Sequence of chain 1.I:
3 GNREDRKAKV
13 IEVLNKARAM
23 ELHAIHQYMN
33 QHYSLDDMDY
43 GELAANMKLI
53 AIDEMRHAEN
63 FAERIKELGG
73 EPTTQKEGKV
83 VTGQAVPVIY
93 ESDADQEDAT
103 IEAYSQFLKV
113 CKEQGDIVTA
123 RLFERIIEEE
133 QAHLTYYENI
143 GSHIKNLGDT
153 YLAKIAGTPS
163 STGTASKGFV

Binding-site contacts:
Ligand atom O1C contacts residue SER168 of chain 1.I at 2.7 Å (h-bond).
Ligand atom O2D contacts residue MET31 of chain 1.I at 3.4 Å.
Ligand atom O1D contacts residue HIS28 of chain 1.I at 3.3 Å.
Ligand atom CAC contacts residue SER168 of chain 1.I at 2.7 Å.
Ligand atom O2D contacts residue ARG20 of chain 1.J at 3.3 Å (salt-bridge).
Ligand atom NC contacts residue MET57 of chain 1.J at 3.0 Å (h-bond).
Ligand atom C4A contacts residue MET57 of chain 1.I at 3.4 Å (hydrophobic).
Ligand atom O1C contacts residue SER168 of chain 1.J at 2.9 Å.
Ligand atom O1A contacts residue ARG20 of chain 1.I at 2.6 Å (salt-bridge).
Ligand atom CBC contacts residue SER168 of chain 1.I at 2.8 Å.
Ligand atom NB contacts residue MET57 of chain 1.J at 3.2 Å (h-bond).
Ligand atom O1B contacts residue SO41 of chain 1.JC at 3.2 Å (h-bond).
Ligand atom C1B contacts residue MET57 of chain 1.I at 3.3 Å (hydrophobic).
Ligand atom CGC contacts residue SER168 of chain 1.I at 3.2 Å.
Ligand atom O2C contacts residue SER168 of chain 1.J at 1.0 Å.
Ligand atom FE contacts residue MET57 of chain 1.J at 2.4 Å.
Ligand atom NA contacts residue MET57 of chain 1.I at 3.2 Å (h-bond).
Ligand atom NB contacts residue MET57 of chain 1.I at 2.8 Å (h-bond).
Ligand atom O1A contacts residue TYR35 of chain 1.J at 2.4 Å (h-bond).
Ligand atom CGB contacts residue SER168 of chain 1.J at 2.9 Å.
Ligand atom CMB contacts residue GLU61 of chain 1.I at 3.3 Å.
Ligand atom ND contacts residue MET57 of chain 1.I at 3.0 Å.
Ligand atom FE contacts residue MET57 of chain 1.I at 2.4 Å.
Ligand atom NA contacts residue MET57 of chain 1.J at 3.3 Å (h-bond).
Ligand atom ND contacts residue MET57 of chain 1.J at 3.1 Å (h-bond).
Ligand atom O1B contacts residue LYS50 of chain 1.J at 2.7 Å (salt-bridge).
Ligand atom O2A contacts residue ARG20 of chain 1.I at 2.6 Å (salt-bridge).
Ligand atom CGD contacts residue MET31 of chain 1.I at 3.4 Å (hydrophobic).
Ligand atom CBC contacts residue SER168 of chain 1.J at 3.3 Å.
Ligand atom CGC contacts residue SER168 of chain 1.J at 2.2 Å.
Ligand atom NC contacts residue MET57 of chain 1.I at 2.9 Å (h-bond).
Ligand atom O2D contacts residue TYR35 of chain 1.I at 2.7 Å (h-bond).
Ligand atom CBB contacts residue SER168 of chain 1.J at 2.8 Å.
Ligand atom O1B contacts residue LYS169 of chain 1.I at 3.0 Å (salt-bridge).
Ligand atom C1D contacts residue MET57 of chain 1.J at 3.3 Å (hydrophobic).
Ligand atom CMD contacts residue GLU61 of chain 1.J at 3.4 Å.
Ligand atom CGA contacts residue TYR35 of chain 1.J at 3.1 Å (hydrophobic).
Ligand atom CGA contacts residue ARG20 of chain 1.I at 3.3 Å.
Ligand atom CMD contacts residue MET57 of chain 1.J at 3.1 Å (hydrophobic).
Ligand atom O2B contacts residue SER168 of chain 1.J at 2.5 Å (h-bond).

Sequence of chain 1.J:
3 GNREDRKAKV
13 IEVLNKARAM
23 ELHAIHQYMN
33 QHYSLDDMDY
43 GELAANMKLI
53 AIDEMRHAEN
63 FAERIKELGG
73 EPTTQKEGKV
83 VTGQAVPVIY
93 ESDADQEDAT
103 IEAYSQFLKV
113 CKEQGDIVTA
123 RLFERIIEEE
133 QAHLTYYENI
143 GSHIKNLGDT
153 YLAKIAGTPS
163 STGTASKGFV

The protein below binds the small molecule below.
Small molecule (SMILES): CC1=C(CCC(=O)O)C2=Cc3c(CCC(=O)O)c(C)c4n3[Fe@]35n6c(c(C)c(CCC(=O)O)c6=CC1=[N+]23)=CC1=[N+]5C(=C4)C(C)=C1CCC(=O)O